Sequence of chain 54.E:
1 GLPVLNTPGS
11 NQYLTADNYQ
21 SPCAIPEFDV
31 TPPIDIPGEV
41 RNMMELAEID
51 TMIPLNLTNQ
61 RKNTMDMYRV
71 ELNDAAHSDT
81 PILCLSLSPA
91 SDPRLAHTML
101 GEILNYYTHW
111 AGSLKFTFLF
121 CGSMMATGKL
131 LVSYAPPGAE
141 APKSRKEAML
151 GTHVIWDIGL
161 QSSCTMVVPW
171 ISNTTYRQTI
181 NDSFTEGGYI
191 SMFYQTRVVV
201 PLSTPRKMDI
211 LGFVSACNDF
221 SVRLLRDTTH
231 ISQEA

Sequence of chain 55.B:
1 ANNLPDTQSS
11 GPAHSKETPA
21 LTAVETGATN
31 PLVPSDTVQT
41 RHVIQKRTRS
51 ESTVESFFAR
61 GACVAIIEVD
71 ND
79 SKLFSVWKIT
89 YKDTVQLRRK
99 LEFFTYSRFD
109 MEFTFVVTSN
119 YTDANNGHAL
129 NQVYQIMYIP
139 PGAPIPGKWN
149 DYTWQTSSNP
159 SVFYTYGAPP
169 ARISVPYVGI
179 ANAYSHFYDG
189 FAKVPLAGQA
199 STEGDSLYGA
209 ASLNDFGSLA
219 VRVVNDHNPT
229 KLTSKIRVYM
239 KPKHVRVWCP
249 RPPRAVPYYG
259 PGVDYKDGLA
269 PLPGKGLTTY

This small molecule binds to this protein.
Small molecule (SMILES): COc1ccc(OCc2ccc(COc3c(Cl)cccc3Cl)cc2)c(Cl)c1

Binding-site contacts:
Ligand atom C7 contacts residue PHE214 of chain 55.B at 3.5 Å (hydrophobic).
Ligand atom C20 contacts residue ILE171 of chain 55.B at 3.8 Å (hydrophobic).
Ligand atom O1 contacts residue PHE214 of chain 55.B at 3.8 Å.
Ligand atom O3 contacts residue TYR89 of chain 55.B at 3.6 Å.
Ligand atom C16 contacts residue TYR136 of chain 55.B at 3.8 Å (hydrophobic).
Ligand atom C9 contacts residue VAL176 of chain 55.B at 3.6 Å (hydrophobic).
Ligand atom C9 contacts residue PHE214 of chain 55.B at 3.7 Å (hydrophobic).
Ligand atom C20 contacts residue LEU217 of chain 55.B at 3.8 Å (hydrophobic).
Ligand atom C14 contacts residue TYR136 of chain 55.B at 3.5 Å (hydrophobic).
Ligand atom CL2 contacts residue TYR136 of chain 55.B at 3.6 Å.
Ligand atom C17 contacts residue ALA24 of chain 54.E at 3.7 Å (hydrophobic).
Ligand atom C13 contacts residue PHE111 of chain 55.B at 3.7 Å (hydrophobic).
Ligand atom C12 contacts residue PHE111 of chain 55.B at 3.8 Å (hydrophobic).
Ligand atom C13 contacts residue MET109 of chain 55.B at 3.4 Å (hydrophobic).
Ligand atom C8 contacts residue MET109 of chain 55.B at 3.4 Å (hydrophobic).
Ligand atom C12 contacts residue ILE87 of chain 55.B at 3.8 Å (hydrophobic).
Ligand atom C1 contacts residue TYR182 of chain 55.B at 3.8 Å (hydrophobic).
Ligand atom C19 contacts residue LEU217 of chain 55.B at 3.8 Å (hydrophobic).
Ligand atom C4 contacts residue MET109 of chain 55.B at 3.8 Å (hydrophobic).
Ligand atom C3 contacts residue MET109 of chain 55.B at 3.7 Å (hydrophobic).
Ligand atom C21 contacts residue SER105 of chain 55.B at 3.8 Å.
Ligand atom C17 contacts residue TYR136 of chain 55.B at 3.7 Å (hydrophobic).
Ligand atom C10 contacts residue TYR136 of chain 55.B at 3.5 Å (hydrophobic).
Ligand atom C16 contacts residue ALA24 of chain 54.E at 3.8 Å (hydrophobic).
Ligand atom O3 contacts residue PHE107 of chain 55.B at 3.6 Å.
Ligand atom CL2 contacts residue ALA24 of chain 54.E at 3.5 Å.
Ligand atom C2 contacts residue PHE214 of chain 55.B at 3.6 Å (hydrophobic).
Ligand atom C7 contacts residue MET109 of chain 55.B at 3.3 Å (hydrophobic).
Ligand atom C21 contacts residue HIS184 of chain 55.B at 3.6 Å.
Ligand atom O1 contacts residue ILE87 of chain 55.B at 3.7 Å.
Ligand atom C6 contacts residue TYR89 of chain 55.B at 3.7 Å (hydrophobic).
Ligand atom C11 contacts residue ILE87 of chain 55.B at 3.8 Å (hydrophobic).
Ligand atom CL3 contacts residue PHE111 of chain 55.B at 3.8 Å.
Ligand atom C21 contacts residue TYR182 of chain 55.B at 3.8 Å (hydrophobic).
Ligand atom CL2 contacts residue ILE25 of chain 54.E at 3.4 Å.
Ligand atom C13 contacts residue ILE87 of chain 55.B at 3.7 Å (hydrophobic).
Ligand atom O1 contacts residue MET109 of chain 55.B at 3.7 Å.
Ligand atom CL3 contacts residue LEU217 of chain 55.B at 3.8 Å.
Ligand atom O2 contacts residue VAL173 of chain 55.B at 3.4 Å.
Ligand atom C5 contacts residue TYR89 of chain 55.B at 3.5 Å (hydrophobic).